Sequence of chain 1.A:
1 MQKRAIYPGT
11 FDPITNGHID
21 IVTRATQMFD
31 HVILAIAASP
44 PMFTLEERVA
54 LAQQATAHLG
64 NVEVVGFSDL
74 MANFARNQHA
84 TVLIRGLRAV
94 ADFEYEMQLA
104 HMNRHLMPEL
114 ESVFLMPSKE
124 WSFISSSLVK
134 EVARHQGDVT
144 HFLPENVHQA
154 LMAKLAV

Binding-site contacts:
Ligand atom C12 contacts residue ASP72 of chain 1.A at 4.0 Å.
Ligand atom C13 contacts residue SER71 of chain 1.A at 3.2 Å.
Ligand atom C10 contacts residue LEU102 of chain 1.A at 4.1 Å (hydrophobic).
Ligand atom C10 contacts residue LEU73 of chain 1.A at 3.6 Å (hydrophobic).
Ligand atom O15 contacts residue SER39 of chain 1.A at 3.9 Å.
Ligand atom C13 contacts residue ASP72 of chain 1.A at 3.5 Å.
Ligand atom C14 contacts residue LEU102 of chain 1.A at 3.8 Å (hydrophobic).
Ligand atom C13 contacts residue LEU73 of chain 1.A at 4.3 Å (hydrophobic).
Ligand atom C13 contacts residue HIS138 of chain 2.A at 3.3 Å.
Ligand atom N9 contacts residue PHE70 of chain 1.A at 3.9 Å.
Ligand atom C17 contacts residue ASP72 of chain 1.A at 3.6 Å.
Ligand atom C3 contacts residue LEU73 of chain 1.A at 4.1 Å (hydrophobic).
Ligand atom C1 contacts residue MET74 of chain 1.A at 4.1 Å (hydrophobic).
Ligand atom CL1 contacts residue VAL135 of chain 2.A at 3.6 Å.
Ligand atom CL1 contacts residue LEU102 of chain 1.A at 3.3 Å.
Ligand atom C10 contacts residue ASN106 of chain 1.A at 4.2 Å.
Ligand atom C3 contacts residue ASP72 of chain 1.A at 4.0 Å.
Ligand atom C3 contacts residue MET74 of chain 1.A at 4.2 Å (hydrophobic).
Ligand atom C10 contacts residue MET74 of chain 1.A at 4.2 Å (hydrophobic).
Ligand atom C17 contacts residue PHE70 of chain 1.A at 3.0 Å (hydrophobic).
Ligand atom C12 contacts residue ALA37 of chain 1.A at 3.7 Å (hydrophobic).
Ligand atom C8 contacts residue HIS138 of chain 2.A at 3.2 Å.
Ligand atom C2 contacts residue LEU73 of chain 1.A at 4.3 Å (hydrophobic).
Ligand atom C17 contacts residue SER71 of chain 1.A at 3.5 Å.
Ligand atom C17 contacts residue ALA37 of chain 1.A at 3.5 Å (hydrophobic).
Ligand atom C8 contacts residue LEU73 of chain 1.A at 3.6 Å (hydrophobic).
Ligand atom O15 contacts residue ALA37 of chain 1.A at 3.1 Å.
Ligand atom N9 contacts residue ALA37 of chain 1.A at 3.5 Å.
Ligand atom C5 contacts residue LEU73 of chain 1.A at 3.7 Å (hydrophobic).
Ligand atom C12 contacts residue PHE70 of chain 1.A at 4.1 Å (hydrophobic).
Ligand atom CL1 contacts residue LEU131 of chain 2.A at 3.8 Å.
Ligand atom O15 contacts residue ALA38 of chain 1.A at 3.9 Å.
Ligand atom O15 contacts residue ASP72 of chain 1.A at 4.3 Å.
Ligand atom O15 contacts residue PHE70 of chain 1.A at 4.2 Å.
Ligand atom C17 contacts residue ALA38 of chain 1.A at 3.5 Å (hydrophobic).
Ligand atom C14 contacts residue LEU73 of chain 1.A at 4.1 Å (hydrophobic).
Ligand atom C2 contacts residue MET74 of chain 1.A at 4.3 Å (hydrophobic).
Ligand atom CL1 contacts residue MET105 of chain 1.A at 4.0 Å.
Ligand atom C5 contacts residue MET74 of chain 1.A at 3.5 Å (hydrophobic).
Ligand atom C7 contacts residue ASP72 of chain 1.A at 3.5 Å.

This small molecule binds to this protein.
Small molecule (SMILES): COc1nnc(-c2ccc(Cl)cc2)c(C)c1C

Sequence of chain 2.A:
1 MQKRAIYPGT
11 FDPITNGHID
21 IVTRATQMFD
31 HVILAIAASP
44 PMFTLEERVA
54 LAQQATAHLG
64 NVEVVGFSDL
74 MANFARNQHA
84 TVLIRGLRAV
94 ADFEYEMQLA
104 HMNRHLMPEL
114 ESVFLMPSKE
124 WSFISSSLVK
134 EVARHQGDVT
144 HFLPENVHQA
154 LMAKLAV